Sequence of chain 1.C:
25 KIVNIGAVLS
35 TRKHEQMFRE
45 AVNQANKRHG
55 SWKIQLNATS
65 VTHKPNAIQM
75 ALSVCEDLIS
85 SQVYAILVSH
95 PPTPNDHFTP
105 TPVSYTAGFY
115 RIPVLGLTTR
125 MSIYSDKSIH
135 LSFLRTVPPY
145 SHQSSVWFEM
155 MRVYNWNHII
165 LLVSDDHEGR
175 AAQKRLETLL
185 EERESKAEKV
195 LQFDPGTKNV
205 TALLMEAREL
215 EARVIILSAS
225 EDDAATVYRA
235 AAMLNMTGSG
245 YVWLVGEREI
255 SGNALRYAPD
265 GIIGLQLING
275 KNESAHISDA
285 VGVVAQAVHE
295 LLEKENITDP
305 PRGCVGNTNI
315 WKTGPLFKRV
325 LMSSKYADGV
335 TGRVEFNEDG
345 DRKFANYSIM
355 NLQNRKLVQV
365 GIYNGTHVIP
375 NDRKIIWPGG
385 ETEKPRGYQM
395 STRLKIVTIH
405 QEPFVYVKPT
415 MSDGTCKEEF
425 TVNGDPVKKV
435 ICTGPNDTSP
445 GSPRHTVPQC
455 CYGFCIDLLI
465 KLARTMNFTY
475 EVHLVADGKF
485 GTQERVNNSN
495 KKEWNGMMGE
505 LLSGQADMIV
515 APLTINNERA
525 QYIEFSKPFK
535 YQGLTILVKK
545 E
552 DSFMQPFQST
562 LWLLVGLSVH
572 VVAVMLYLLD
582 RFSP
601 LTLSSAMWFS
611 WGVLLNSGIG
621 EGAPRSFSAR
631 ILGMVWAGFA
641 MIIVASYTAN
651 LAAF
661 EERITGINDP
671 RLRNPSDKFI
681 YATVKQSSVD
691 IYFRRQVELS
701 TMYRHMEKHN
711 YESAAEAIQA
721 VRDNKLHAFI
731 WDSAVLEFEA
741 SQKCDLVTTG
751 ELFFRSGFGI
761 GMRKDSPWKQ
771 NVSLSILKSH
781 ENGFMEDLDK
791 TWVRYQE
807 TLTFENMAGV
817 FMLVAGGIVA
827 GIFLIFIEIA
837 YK

A protein and the small-molecule ligand that binds it are described below.
Small molecule (SMILES): CC(=O)N[C@@H]1[C@@H](O)[C@H](O)[C@@H](CO)O[C@H]1O

Binding-site contacts:
Ligand atom C7 contacts residue THR201 of chain 1.C at 4.1 Å.
Ligand atom C8 contacts residue LYS202 of chain 1.C at 4.5 Å.
Ligand atom O7 contacts residue THR201 of chain 1.C at 4.3 Å.
Ligand atom O5 contacts residue ASN203 of chain 1.C at 2.4 Å (h-bond).
Ligand atom C5 contacts residue ASN203 of chain 1.C at 3.7 Å.
Ligand atom O7 contacts residue ASN203 of chain 1.C at 4.1 Å.
Ligand atom N2 contacts residue ASN203 of chain 1.C at 2.9 Å (h-bond).
Ligand atom C7 contacts residue ASN203 of chain 1.C at 3.7 Å.
Ligand atom C4 contacts residue ASN203 of chain 1.C at 4.2 Å.
Ligand atom C1 contacts residue ASN203 of chain 1.C at 1.4 Å.
Ligand atom C3 contacts residue ASN203 of chain 1.C at 3.8 Å.
Ligand atom C2 contacts residue ASN203 of chain 1.C at 2.5 Å.
Ligand atom C8 contacts residue THR201 of chain 1.C at 3.9 Å.